Sequence of chain 1.D:
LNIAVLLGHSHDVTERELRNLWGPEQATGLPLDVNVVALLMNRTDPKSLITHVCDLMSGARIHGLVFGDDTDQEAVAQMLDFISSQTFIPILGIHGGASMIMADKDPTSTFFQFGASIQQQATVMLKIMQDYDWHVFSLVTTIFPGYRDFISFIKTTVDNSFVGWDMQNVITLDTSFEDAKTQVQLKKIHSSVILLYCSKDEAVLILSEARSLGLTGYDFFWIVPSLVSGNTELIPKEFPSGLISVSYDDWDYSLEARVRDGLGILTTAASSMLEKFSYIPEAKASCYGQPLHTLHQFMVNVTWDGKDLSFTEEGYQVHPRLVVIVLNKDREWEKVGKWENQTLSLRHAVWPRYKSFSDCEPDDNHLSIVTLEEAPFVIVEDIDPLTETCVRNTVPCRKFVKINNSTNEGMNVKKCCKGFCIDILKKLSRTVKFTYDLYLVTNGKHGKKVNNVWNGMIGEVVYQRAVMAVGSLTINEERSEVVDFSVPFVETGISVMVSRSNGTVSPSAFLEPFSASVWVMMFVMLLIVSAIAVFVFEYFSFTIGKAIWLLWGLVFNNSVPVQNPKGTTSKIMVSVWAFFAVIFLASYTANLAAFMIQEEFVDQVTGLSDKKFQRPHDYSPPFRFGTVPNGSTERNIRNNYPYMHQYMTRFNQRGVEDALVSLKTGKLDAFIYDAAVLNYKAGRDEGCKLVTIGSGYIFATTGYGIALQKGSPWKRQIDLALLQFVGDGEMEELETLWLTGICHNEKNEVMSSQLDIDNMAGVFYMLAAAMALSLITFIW

The small molecule below binds the protein below.
Small molecule (SMILES): CC(=O)N[C@@H]1[C@@H](O)[C@H](O)[C@@H](CO)O[C@H]1O

Binding-site contacts:
Ligand atom C2 contacts residue ASN380 of chain 1.D at 2.5 Å.
Ligand atom C3 contacts residue ASN380 of chain 1.D at 3.8 Å.
Ligand atom C1 contacts residue ASN380 of chain 1.D at 1.4 Å.
Ligand atom C7 contacts residue GLU379 of chain 1.D at 4.0 Å.
Ligand atom O7 contacts residue ASN380 of chain 1.D at 4.4 Å.
Ligand atom C8 contacts residue GLU379 of chain 1.D at 3.9 Å.
Ligand atom O7 contacts residue GLU379 of chain 1.D at 3.9 Å.
Ligand atom C8 contacts residue ASN380 of chain 1.D at 4.1 Å.
Ligand atom C7 contacts residue ASN380 of chain 1.D at 3.9 Å.
Ligand atom N2 contacts residue ASN380 of chain 1.D at 3.0 Å (h-bond).
Ligand atom C5 contacts residue ASN380 of chain 1.D at 3.7 Å.
Ligand atom O5 contacts residue ASN380 of chain 1.D at 2.4 Å (h-bond).
Ligand atom C4 contacts residue ASN380 of chain 1.D at 4.2 Å.